The protein below binds the small molecule below.
Small molecule (SMILES): CC(=O)N[C@H]1[C@H](O[C@H]2[C@H](O)[C@@H](NC(C)=O)CO[C@@H]2CO)O[C@H](CO)[C@@H](O)[C@@H]1O

Sequence of chain 1.B:
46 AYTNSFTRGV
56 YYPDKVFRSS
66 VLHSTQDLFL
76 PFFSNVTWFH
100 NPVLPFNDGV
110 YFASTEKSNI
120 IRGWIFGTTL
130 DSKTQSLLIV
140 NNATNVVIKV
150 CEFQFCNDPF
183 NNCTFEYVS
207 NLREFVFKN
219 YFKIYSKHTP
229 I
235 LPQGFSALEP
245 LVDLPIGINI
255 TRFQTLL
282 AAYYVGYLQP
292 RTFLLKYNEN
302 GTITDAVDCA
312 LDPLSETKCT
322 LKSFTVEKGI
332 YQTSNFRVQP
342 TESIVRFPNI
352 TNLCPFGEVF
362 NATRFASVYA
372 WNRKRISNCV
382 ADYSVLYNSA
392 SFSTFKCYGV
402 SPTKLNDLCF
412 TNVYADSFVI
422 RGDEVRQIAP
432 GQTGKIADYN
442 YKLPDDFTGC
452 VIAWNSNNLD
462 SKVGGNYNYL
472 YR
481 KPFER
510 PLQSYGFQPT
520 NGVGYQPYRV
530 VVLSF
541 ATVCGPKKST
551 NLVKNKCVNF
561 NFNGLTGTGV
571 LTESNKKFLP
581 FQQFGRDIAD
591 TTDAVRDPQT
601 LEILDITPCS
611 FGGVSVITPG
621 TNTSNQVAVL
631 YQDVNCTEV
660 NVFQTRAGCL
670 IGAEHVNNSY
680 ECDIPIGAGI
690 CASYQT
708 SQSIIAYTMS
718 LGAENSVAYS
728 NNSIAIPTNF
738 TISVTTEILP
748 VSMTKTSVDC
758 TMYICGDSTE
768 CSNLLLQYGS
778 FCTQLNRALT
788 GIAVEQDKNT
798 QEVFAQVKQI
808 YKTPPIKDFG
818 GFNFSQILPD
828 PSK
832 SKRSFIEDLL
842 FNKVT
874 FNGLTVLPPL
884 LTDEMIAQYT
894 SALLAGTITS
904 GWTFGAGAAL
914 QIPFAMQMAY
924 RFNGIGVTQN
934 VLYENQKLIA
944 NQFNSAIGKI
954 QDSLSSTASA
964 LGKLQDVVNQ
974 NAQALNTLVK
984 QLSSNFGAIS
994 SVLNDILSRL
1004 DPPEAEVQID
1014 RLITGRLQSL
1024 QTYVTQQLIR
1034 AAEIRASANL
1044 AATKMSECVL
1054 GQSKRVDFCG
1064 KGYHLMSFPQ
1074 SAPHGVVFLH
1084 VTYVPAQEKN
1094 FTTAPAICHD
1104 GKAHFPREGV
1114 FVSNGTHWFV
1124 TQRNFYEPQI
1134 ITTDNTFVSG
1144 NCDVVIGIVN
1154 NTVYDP

Binding-site contacts:
Ligand atom C6 contacts residue GLN823 of chain 1.B at 3.9 Å.
Ligand atom C5 contacts residue SER822 of chain 1.B at 4.0 Å.
Ligand atom O5 contacts residue ASN820 of chain 1.B at 2.4 Å (h-bond).
Ligand atom C8 contacts residue GLN823 of chain 1.B at 4.3 Å.
Ligand atom O7 contacts residue ASN820 of chain 1.B at 3.0 Å (h-bond).
Ligand atom C5 contacts residue GLN823 of chain 1.B at 4.0 Å.
Ligand atom C5 contacts residue ASN820 of chain 1.B at 3.7 Å.
Ligand atom C7 contacts residue ASN820 of chain 1.B at 3.2 Å.
Ligand atom O6 contacts residue GLN823 of chain 1.B at 3.1 Å (h-bond).
Ligand atom C1 contacts residue SER822 of chain 1.B at 3.5 Å.
Ligand atom N2 contacts residue ASN820 of chain 1.B at 2.9 Å (h-bond).
Ligand atom C2 contacts residue ASN820 of chain 1.B at 2.5 Å.
Ligand atom C3 contacts residue ASN820 of chain 1.B at 3.9 Å.
Ligand atom C1 contacts residue ASN820 of chain 1.B at 1.5 Å.
Ligand atom C8 contacts residue ASN820 of chain 1.B at 4.3 Å.
Ligand atom O5 contacts residue GLN823 of chain 1.B at 4.5 Å.
Ligand atom O5 contacts residue SER822 of chain 1.B at 3.8 Å.
Ligand atom C4 contacts residue ASN820 of chain 1.B at 4.3 Å.